Sequence of chain 27.A:
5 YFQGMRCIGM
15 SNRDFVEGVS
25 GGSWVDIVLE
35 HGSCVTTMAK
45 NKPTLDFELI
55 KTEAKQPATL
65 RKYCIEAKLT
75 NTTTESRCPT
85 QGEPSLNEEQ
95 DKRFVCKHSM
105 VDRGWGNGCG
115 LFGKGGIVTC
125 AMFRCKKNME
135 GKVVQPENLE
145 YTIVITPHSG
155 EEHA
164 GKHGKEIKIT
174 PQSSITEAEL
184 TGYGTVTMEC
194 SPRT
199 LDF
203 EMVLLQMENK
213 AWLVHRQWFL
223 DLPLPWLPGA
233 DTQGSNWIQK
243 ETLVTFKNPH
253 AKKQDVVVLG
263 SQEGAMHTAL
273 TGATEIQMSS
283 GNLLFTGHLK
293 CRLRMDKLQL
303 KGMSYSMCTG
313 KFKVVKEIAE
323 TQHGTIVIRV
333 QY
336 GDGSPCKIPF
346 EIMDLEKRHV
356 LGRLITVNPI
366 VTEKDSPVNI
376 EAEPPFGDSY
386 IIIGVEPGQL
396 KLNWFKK

Sequence of chain 27.B:
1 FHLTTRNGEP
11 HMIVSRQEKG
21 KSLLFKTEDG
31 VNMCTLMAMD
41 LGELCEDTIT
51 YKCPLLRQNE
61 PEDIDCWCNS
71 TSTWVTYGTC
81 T

A small-molecule ligand and the protein it binds are described below.
Small molecule (SMILES): CC(=O)N[C@@H]1[C@@H](O)[C@H](O)[C@@H](CO)O[C@H]1O

Binding-site contacts:
Ligand atom C7 contacts residue MET126 of chain 27.A at 3.8 Å (hydrophobic).
Ligand atom C5 contacts residue NAG1 of chain 27.N at 3.7 Å.
Ligand atom O7 contacts residue ASN75 of chain 27.A at 3.2 Å (h-bond).
Ligand atom C3 contacts residue NAG1 of chain 27.N at 3.3 Å.
Ligand atom C3 contacts residue ASN75 of chain 27.A at 3.5 Å.
Ligand atom C4 contacts residue NAG1 of chain 27.N at 2.9 Å.
Ligand atom O5 contacts residue ASN75 of chain 27.A at 2.1 Å (h-bond).
Ligand atom C7 contacts residue ASN75 of chain 27.A at 2.8 Å.
Ligand atom C4 contacts residue ASN75 of chain 27.A at 4.0 Å.
Ligand atom C2 contacts residue NAG1 of chain 27.N at 4.1 Å.
Ligand atom O7 contacts residue MET126 of chain 27.A at 3.1 Å.
Ligand atom C1 contacts residue ASN75 of chain 27.A at 1.3 Å.
Ligand atom C2 contacts residue ASN75 of chain 27.A at 2.6 Å.
Ligand atom C8 contacts residue PHE98 of chain 27.A at 3.6 Å (hydrophobic).
Ligand atom O3 contacts residue NAG1 of chain 27.N at 2.4 Å (h-bond).
Ligand atom C8 contacts residue MET126 of chain 27.A at 3.7 Å (hydrophobic).
Ligand atom O6 contacts residue ASN75 of chain 27.A at 3.8 Å.
Ligand atom O6 contacts residue THR48 of chain 27.B at 4.0 Å.
Ligand atom N2 contacts residue ASN75 of chain 27.A at 3.0 Å (h-bond).
Ligand atom C6 contacts residue THR48 of chain 27.B at 4.4 Å.
Ligand atom O6 contacts residue CYS45 of chain 27.B at 3.4 Å (h-bond).
Ligand atom O6 contacts residue NAG1 of chain 27.N at 4.1 Å.
Ligand atom C6 contacts residue ASN75 of chain 27.A at 3.8 Å.
Ligand atom C5 contacts residue ASN75 of chain 27.A at 3.2 Å.
Ligand atom C6 contacts residue NAG1 of chain 27.N at 3.4 Å.
Ligand atom C6 contacts residue CYS45 of chain 27.B at 4.4 Å (hydrophobic).
Ligand atom O4 contacts residue NAG1 of chain 27.N at 1.6 Å.
Ligand atom O5 contacts residue THR48 of chain 27.B at 4.0 Å.
Ligand atom O6 contacts residue GLU46 of chain 27.B at 3.8 Å.
Ligand atom C8 contacts residue ASN75 of chain 27.A at 3.0 Å.